A protein and the small-molecule ligand that binds it are described below.
Small molecule (SMILES): Nc1ccnc(=O)[nH]1

Binding-site contacts:
Ligand atom N3 contacts residue SER84 of chain 1.B at 3.5 Å (h-bond).
Ligand atom C5 contacts residue ASP76 of chain 1.B at 3.8 Å.
Ligand atom C5 contacts residue ARG111 of chain 1.B at 3.5 Å.
Ligand atom C4 contacts residue ARG85 of chain 1.B at 3.6 Å.
Ligand atom C6 contacts residue TRP83 of chain 1.B at 3.7 Å (hydrophobic).
Ligand atom C2 contacts residue ARG85 of chain 1.B at 3.6 Å.
Ligand atom C5 contacts residue TRP83 of chain 1.B at 3.7 Å (hydrophobic).
Ligand atom C4 contacts residue TRP83 of chain 1.B at 3.3 Å (hydrophobic).
Ligand atom N3 contacts residue PRO86 of chain 1.B at 3.8 Å.
Ligand atom O2 contacts residue ARG85 of chain 1.B at 3.3 Å (salt-bridge).
Ligand atom N1 contacts residue SER75 of chain 1.B at 4.3 Å.
Ligand atom N3 contacts residue TRP83 of chain 1.B at 3.2 Å.
Ligand atom C6 contacts residue SER78 of chain 1.B at 4.3 Å.
Ligand atom N4 contacts residue ARG111 of chain 1.B at 4.2 Å.
Ligand atom C6 contacts residue ASP76 of chain 1.B at 4.3 Å.
Ligand atom C2 contacts residue SER84 of chain 1.B at 3.6 Å.
Ligand atom N3 contacts residue ARG85 of chain 1.B at 3.0 Å (salt-bridge).
Ligand atom C5 contacts residue ARG85 of chain 1.B at 4.4 Å.
Ligand atom O2 contacts residue HIS82 of chain 1.B at 4.3 Å.
Ligand atom N4 contacts residue TRP83 of chain 1.B at 3.4 Å.
Ligand atom C6 contacts residue SER75 of chain 1.B at 3.6 Å.
Ligand atom N4 contacts residue ARG85 of chain 1.B at 3.4 Å (salt-bridge).
Ligand atom N1 contacts residue TRP83 of chain 1.B at 3.6 Å.
Ligand atom O2 contacts residue SER84 of chain 1.B at 2.9 Å (h-bond).
Ligand atom C5 contacts residue SER75 of chain 1.B at 4.4 Å.
Ligand atom N1 contacts residue ARG111 of chain 1.B at 4.2 Å.
Ligand atom O2 contacts residue TRP83 of chain 1.B at 3.4 Å.
Ligand atom C4 contacts residue PRO86 of chain 1.B at 3.9 Å (hydrophobic).
Ligand atom N4 contacts residue PRO86 of chain 1.B at 3.0 Å (h-bond).
Ligand atom C2 contacts residue TRP83 of chain 1.B at 3.6 Å (hydrophobic).
Ligand atom C4 contacts residue ARG111 of chain 1.B at 4.0 Å.
Ligand atom C6 contacts residue ARG111 of chain 1.B at 3.8 Å.
Ligand atom N3 contacts residue ARG111 of chain 1.B at 4.1 Å.
Ligand atom C2 contacts residue ARG111 of chain 1.B at 4.2 Å.

Sequence of chain 1.B:
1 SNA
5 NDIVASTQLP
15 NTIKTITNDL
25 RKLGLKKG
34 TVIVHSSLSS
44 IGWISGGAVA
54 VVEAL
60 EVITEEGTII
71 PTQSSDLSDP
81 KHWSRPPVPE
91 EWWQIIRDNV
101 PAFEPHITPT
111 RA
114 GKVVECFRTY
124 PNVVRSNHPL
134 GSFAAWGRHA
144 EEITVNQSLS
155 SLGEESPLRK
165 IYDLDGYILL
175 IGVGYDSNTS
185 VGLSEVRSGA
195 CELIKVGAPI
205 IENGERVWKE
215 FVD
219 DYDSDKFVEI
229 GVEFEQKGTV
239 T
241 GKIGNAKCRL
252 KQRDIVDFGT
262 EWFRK